Binding-site contacts:
Ligand atom O42 contacts residue ILE187 of chain 1.D at 4.1 Å.
Ligand atom C41 contacts residue TYR189 of chain 1.D at 4.1 Å (hydrophobic).
Ligand atom C41 contacts residue ARG250 of chain 1.D at 3.3 Å.
Ligand atom O22 contacts residue GOL1 of chain 1.N at 2.8 Å (h-bond).
Ligand atom N1 contacts residue HIS175 of chain 1.D at 3.9 Å.
Ligand atom O41 contacts residue ARG250 of chain 1.D at 2.5 Å (salt-bridge).
Ligand atom C4 contacts residue VAL240 of chain 1.D at 3.5 Å (hydrophobic).
Ligand atom C41 contacts residue ILE187 of chain 1.D at 3.9 Å (hydrophobic).
Ligand atom C3 contacts residue VAL240 of chain 1.D at 4.0 Å (hydrophobic).
Ligand atom O22 contacts residue ASP177 of chain 1.D at 3.1 Å (salt-bridge).
Ligand atom C4 contacts residue ILE187 of chain 1.D at 3.8 Å (hydrophobic).
Ligand atom N1 contacts residue LEU172 of chain 1.D at 3.9 Å.
Ligand atom O41 contacts residue ILE187 of chain 1.D at 3.6 Å.
Ligand atom C21 contacts residue GOL1 of chain 1.N at 3.3 Å.
Ligand atom C41 contacts residue VAL240 of chain 1.D at 3.8 Å (hydrophobic).
Ligand atom C21 contacts residue MN1 of chain 1.M at 3.0 Å.
Ligand atom C3 contacts residue LEU172 of chain 1.D at 4.0 Å (hydrophobic).
Ligand atom O42 contacts residue SER252 of chain 1.D at 3.4 Å (h-bond).
Ligand atom C5 contacts residue LEU202 of chain 1.D at 3.7 Å (hydrophobic).
Ligand atom O21 contacts residue GOL1 of chain 1.N at 3.3 Å (h-bond).
Ligand atom C6 contacts residue VAL240 of chain 1.D at 4.1 Å (hydrophobic).
Ligand atom O42 contacts residue ARG250 of chain 1.D at 2.8 Å (salt-bridge).
Ligand atom N1 contacts residue HIS238 of chain 1.D at 3.0 Å (h-bond).
Ligand atom O41 contacts residue TYR189 of chain 1.D at 2.9 Å (h-bond).
Ligand atom O22 contacts residue HIS175 of chain 1.D at 3.5 Å (h-bond).
Ligand atom O22 contacts residue LEU172 of chain 1.D at 3.9 Å.
Ligand atom O22 contacts residue MN1 of chain 1.M at 2.3 Å.
Ligand atom C5 contacts residue VAL240 of chain 1.D at 3.5 Å (hydrophobic).
Ligand atom C5 contacts residue ILE187 of chain 1.D at 3.9 Å (hydrophobic).
Ligand atom C6 contacts residue HIS238 of chain 1.D at 3.2 Å.
Ligand atom C6 contacts residue MN1 of chain 1.M at 3.5 Å.
Ligand atom N1 contacts residue MN1 of chain 1.M at 2.5 Å.
Ligand atom C2 contacts residue MN1 of chain 1.M at 3.1 Å.
Ligand atom C21 contacts residue HIS175 of chain 1.D at 4.1 Å.
Ligand atom O22 contacts residue TRP256 of chain 1.D at 3.4 Å.
Ligand atom C21 contacts residue LEU172 of chain 1.D at 3.4 Å (hydrophobic).
Ligand atom C2 contacts residue LEU172 of chain 1.D at 3.5 Å (hydrophobic).
Ligand atom C6 contacts residue LEU202 of chain 1.D at 3.6 Å (hydrophobic).
Ligand atom O21 contacts residue LEU172 of chain 1.D at 3.4 Å.
Ligand atom O41 contacts residue VAL240 of chain 1.D at 4.0 Å.

Sequence of chain 1.D:
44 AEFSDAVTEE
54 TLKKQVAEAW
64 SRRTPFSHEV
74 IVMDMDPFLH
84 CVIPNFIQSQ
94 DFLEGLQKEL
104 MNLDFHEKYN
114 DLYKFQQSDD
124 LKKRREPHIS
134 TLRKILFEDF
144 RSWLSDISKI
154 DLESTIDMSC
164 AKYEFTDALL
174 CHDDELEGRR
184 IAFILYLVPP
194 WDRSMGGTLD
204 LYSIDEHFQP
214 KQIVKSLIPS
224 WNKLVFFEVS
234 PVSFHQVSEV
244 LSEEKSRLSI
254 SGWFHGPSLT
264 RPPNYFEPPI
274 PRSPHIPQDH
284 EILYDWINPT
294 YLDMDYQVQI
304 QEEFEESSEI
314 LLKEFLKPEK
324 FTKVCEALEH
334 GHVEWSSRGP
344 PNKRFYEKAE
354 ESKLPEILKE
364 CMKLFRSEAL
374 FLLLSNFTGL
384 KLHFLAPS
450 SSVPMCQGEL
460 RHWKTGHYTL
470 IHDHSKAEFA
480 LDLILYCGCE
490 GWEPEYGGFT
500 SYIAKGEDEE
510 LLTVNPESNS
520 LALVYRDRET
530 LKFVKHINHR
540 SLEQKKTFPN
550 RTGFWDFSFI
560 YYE

This small molecule binds to this protein.
Small molecule (SMILES): O=C(O)c1ccnc(C(=O)O)c1